A protein and the small-molecule ligand that binds it are described below.
Small molecule (SMILES): Cc1cc([C@@H]2CCCN2S(C)(=O)=O)no1

Sequence of chain 1.A:
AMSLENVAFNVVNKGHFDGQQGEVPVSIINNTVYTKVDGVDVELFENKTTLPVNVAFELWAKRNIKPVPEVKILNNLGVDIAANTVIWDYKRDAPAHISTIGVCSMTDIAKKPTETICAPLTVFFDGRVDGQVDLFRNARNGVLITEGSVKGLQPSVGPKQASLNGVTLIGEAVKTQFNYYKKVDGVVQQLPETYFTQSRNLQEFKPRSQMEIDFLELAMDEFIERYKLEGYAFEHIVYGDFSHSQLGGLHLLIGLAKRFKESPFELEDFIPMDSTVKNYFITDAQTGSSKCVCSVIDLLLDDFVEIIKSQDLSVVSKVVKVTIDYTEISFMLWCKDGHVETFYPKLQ

Binding-site contacts:
Ligand atom O14 contacts residue GLN178 of chain 1.A at 4.2 Å.
Ligand atom S12 contacts residue THR177 of chain 1.A at 4.4 Å.
Ligand atom C09 contacts residue GLY172 of chain 1.A at 3.7 Å.
Ligand atom O14 contacts residue GLY172 of chain 1.A at 3.8 Å.
Ligand atom C09 contacts residue GLU173 of chain 1.A at 4.4 Å.
Ligand atom C15 contacts residue GLN178 of chain 1.A at 3.5 Å.
Ligand atom O13 contacts residue THR177 of chain 1.A at 3.0 Å (h-bond).
Ligand atom S12 contacts residue GLY172 of chain 1.A at 4.2 Å.
Ligand atom N11 contacts residue GLY172 of chain 1.A at 3.5 Å (h-bond).
Ligand atom C03 contacts residue LYS176 of chain 1.A at 3.9 Å.
Ligand atom C15 contacts residue LYS176 of chain 1.A at 3.4 Å.
Ligand atom O14 contacts residue THR177 of chain 1.A at 4.0 Å.
Ligand atom O13 contacts residue LYS176 of chain 1.A at 3.5 Å.
Ligand atom O06 contacts residue ALA174 of chain 1.A at 3.8 Å.
Ligand atom O06 contacts residue GLU173 of chain 1.A at 3.5 Å (salt-bridge).
Ligand atom O06 contacts residue LYS176 of chain 1.A at 3.9 Å.
Ligand atom N05 contacts residue ALA174 of chain 1.A at 4.4 Å.
Ligand atom N11 contacts residue VAL175 of chain 1.A at 4.4 Å.
Ligand atom C03 contacts residue VAL175 of chain 1.A at 4.5 Å (hydrophobic).
Ligand atom N05 contacts residue GLU173 of chain 1.A at 3.1 Å (salt-bridge).
Ligand atom N05 contacts residue LYS176 of chain 1.A at 4.2 Å.
Ligand atom S12 contacts residue LYS176 of chain 1.A at 4.2 Å.
Ligand atom O06 contacts residue VAL175 of chain 1.A at 3.5 Å.
Ligand atom C04 contacts residue LYS176 of chain 1.A at 4.2 Å.
Ligand atom C10 contacts residue GLY172 of chain 1.A at 3.1 Å.
Ligand atom O14 contacts residue ILE171 of chain 1.A at 3.8 Å.
Ligand atom O14 contacts residue LYS161 of chain 1.A at 3.8 Å.
Ligand atom O13 contacts residue GLN178 of chain 1.A at 3.2 Å (h-bond).
Ligand atom C04 contacts residue GLU173 of chain 1.A at 4.4 Å.
Ligand atom C02 contacts residue LYS176 of chain 1.A at 3.9 Å.
Ligand atom O13 contacts residue VAL175 of chain 1.A at 4.1 Å.
Ligand atom C04 contacts residue VAL175 of chain 1.A at 3.9 Å (hydrophobic).
Ligand atom S12 contacts residue GLN178 of chain 1.A at 4.2 Å.
Ligand atom C02 contacts residue VAL175 of chain 1.A at 4.0 Å (hydrophobic).
Ligand atom N05 contacts residue VAL175 of chain 1.A at 3.3 Å (h-bond).
Ligand atom N05 contacts residue GLY172 of chain 1.A at 4.4 Å.
Ligand atom C01 contacts residue LYS176 of chain 1.A at 4.4 Å.